Sequence of chain 29.T:
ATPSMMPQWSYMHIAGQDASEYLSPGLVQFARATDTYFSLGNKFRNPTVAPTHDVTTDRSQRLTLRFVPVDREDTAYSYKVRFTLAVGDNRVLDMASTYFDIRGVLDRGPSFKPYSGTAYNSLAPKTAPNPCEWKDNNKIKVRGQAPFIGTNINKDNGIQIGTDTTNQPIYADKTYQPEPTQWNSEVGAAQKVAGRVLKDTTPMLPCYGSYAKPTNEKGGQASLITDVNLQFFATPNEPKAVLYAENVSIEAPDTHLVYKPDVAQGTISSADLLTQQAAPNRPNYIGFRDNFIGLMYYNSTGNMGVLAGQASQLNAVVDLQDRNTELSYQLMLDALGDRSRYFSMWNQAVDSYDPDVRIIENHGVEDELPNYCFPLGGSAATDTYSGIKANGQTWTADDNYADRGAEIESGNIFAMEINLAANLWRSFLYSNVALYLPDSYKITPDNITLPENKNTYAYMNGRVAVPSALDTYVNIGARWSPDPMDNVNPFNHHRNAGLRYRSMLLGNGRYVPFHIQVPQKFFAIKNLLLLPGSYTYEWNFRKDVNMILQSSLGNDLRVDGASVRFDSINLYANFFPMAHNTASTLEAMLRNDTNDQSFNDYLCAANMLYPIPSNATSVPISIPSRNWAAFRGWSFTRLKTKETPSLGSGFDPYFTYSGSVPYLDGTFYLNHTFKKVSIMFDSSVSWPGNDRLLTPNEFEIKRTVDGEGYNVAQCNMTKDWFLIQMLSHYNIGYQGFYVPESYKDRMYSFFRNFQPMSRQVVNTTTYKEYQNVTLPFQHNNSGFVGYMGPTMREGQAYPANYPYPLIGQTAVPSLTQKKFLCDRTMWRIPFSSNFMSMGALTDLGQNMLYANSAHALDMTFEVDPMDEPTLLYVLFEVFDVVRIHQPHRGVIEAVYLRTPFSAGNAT

A small-molecule ligand and the protein it binds are described below.
Small molecule (SMILES): NC(N)=NCCC[C@H](NC(=O)[C@@H]1CCCN1)C(=O)N[C@H](C=O)Cc1cnc[nH]1

Sequence of chain 29.V:
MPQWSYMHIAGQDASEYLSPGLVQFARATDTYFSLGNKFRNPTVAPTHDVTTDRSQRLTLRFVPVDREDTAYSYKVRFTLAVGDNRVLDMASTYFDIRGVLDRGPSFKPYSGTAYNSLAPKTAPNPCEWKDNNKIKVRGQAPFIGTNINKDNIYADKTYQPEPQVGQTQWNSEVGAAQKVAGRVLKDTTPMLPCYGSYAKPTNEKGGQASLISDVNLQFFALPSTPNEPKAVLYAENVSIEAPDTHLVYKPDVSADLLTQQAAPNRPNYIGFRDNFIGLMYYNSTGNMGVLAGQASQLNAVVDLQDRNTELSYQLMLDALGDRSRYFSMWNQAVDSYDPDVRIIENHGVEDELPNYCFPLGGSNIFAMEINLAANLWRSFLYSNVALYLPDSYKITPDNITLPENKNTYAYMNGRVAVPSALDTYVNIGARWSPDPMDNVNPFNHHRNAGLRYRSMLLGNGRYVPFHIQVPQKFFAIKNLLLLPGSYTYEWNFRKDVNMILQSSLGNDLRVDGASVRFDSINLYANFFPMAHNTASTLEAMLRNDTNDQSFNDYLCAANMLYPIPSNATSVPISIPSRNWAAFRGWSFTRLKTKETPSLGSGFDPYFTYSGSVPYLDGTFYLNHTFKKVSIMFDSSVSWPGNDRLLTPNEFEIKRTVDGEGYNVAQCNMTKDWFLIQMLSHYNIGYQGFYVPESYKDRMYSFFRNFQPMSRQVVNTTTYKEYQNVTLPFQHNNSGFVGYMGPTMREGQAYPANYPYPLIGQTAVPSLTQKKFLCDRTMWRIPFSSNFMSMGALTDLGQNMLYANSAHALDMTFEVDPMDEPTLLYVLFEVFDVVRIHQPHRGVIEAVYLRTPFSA

Binding-site contacts:
Ligand atom CD contacts residue CYS621 of chain 29.T at 4.2 Å (hydrophobic).
Ligand atom CG contacts residue PHE896 of chain 29.T at 3.4 Å (hydrophobic).
Ligand atom CA contacts residue TYR619 of chain 29.T at 3.6 Å (hydrophobic).
Ligand atom CG contacts residue ARG46 of chain 29.V at 3.7 Å.
Ligand atom CA contacts residue ASN617 of chain 29.T at 4.2 Å.
Ligand atom N contacts residue ASP618 of chain 29.T at 3.5 Å (salt-bridge).
Ligand atom N contacts residue TYR619 of chain 29.T at 3.4 Å.
Ligand atom ND1 contacts residue LEU348 of chain 29.T at 4.2 Å.
Ligand atom N contacts residue ASN617 of chain 29.T at 2.8 Å (h-bond).
Ligand atom CB contacts residue ARG649 of chain 29.T at 3.8 Å.
Ligand atom C contacts residue ARG649 of chain 29.T at 3.8 Å.
Ligand atom C contacts residue TYR619 of chain 29.T at 3.4 Å (hydrophobic).
Ligand atom C contacts residue ASN617 of chain 29.T at 4.2 Å.
Ligand atom CD2 contacts residue ARG845 of chain 29.T at 3.8 Å.
Ligand atom CG contacts residue GLU894 of chain 29.T at 3.8 Å.
Ligand atom CD2 contacts residue GLU894 of chain 29.T at 4.2 Å.
Ligand atom N contacts residue ARG649 of chain 29.T at 3.8 Å.
Ligand atom CB contacts residue TYR619 of chain 29.T at 4.0 Å (hydrophobic).
Ligand atom O contacts residue TYR619 of chain 29.T at 3.9 Å.
Ligand atom C contacts residue ARG649 of chain 29.T at 4.2 Å.
Ligand atom CB contacts residue CYS621 of chain 29.T at 3.7 Å (hydrophobic).
Ligand atom CB contacts residue TYR619 of chain 29.T at 3.1 Å (hydrophobic).
Ligand atom N contacts residue CYS621 of chain 29.T at 3.2 Å (h-bond).
Ligand atom O contacts residue ARG845 of chain 29.T at 4.2 Å.
Ligand atom CE1 contacts residue LEU348 of chain 29.T at 4.0 Å (hydrophobic).
Ligand atom CA contacts residue CYS621 of chain 29.T at 3.1 Å (hydrophobic).
Ligand atom N contacts residue TYR619 of chain 29.T at 3.7 Å.
Ligand atom CB contacts residue ARG649 of chain 29.T at 3.6 Å.
Ligand atom CD contacts residue ASN617 of chain 29.T at 2.8 Å.
Ligand atom CD contacts residue ARG46 of chain 29.V at 3.9 Å.
Ligand atom CE1 contacts residue GLU894 of chain 29.T at 4.3 Å.
Ligand atom CA contacts residue ARG649 of chain 29.T at 4.0 Å.
Ligand atom CB contacts residue GLU894 of chain 29.T at 4.2 Å.
Ligand atom CG contacts residue ASN617 of chain 29.T at 3.6 Å.
Ligand atom CE1 contacts residue MET843 of chain 29.T at 4.1 Å (hydrophobic).
Ligand atom CA contacts residue ARG649 of chain 29.T at 3.9 Å.
Ligand atom CB contacts residue PHE896 of chain 29.T at 3.9 Å (hydrophobic).
Ligand atom ND1 contacts residue GLU894 of chain 29.T at 3.9 Å.
Ligand atom O contacts residue ARG649 of chain 29.T at 3.2 Å (salt-bridge).
Ligand atom CA contacts residue TYR619 of chain 29.T at 3.8 Å (hydrophobic).